Binding-site contacts:
Ligand atom O3 contacts residue ASN199 of chain 1.C at 3.0 Å (h-bond).
Ligand atom O contacts residue TYR197 of chain 1.C at 3.9 Å.
Ligand atom CA contacts residue ASP198 of chain 1.C at 3.9 Å.
Ligand atom CA contacts residue ASN199 of chain 1.C at 3.7 Å.
Ligand atom O contacts residue GLY196 of chain 1.C at 3.8 Å.
Ligand atom O contacts residue SER215 of chain 1.C at 4.3 Å.
Ligand atom C contacts residue TYR197 of chain 1.C at 4.1 Å (hydrophobic).
Ligand atom CB contacts residue ASN199 of chain 1.C at 3.3 Å.
Ligand atom CB contacts residue ILE254 of chain 1.C at 4.1 Å (hydrophobic).
Ligand atom CB contacts residue ILE250 of chain 1.C at 3.8 Å (hydrophobic).
Ligand atom O3 contacts residue ASP198 of chain 1.C at 3.2 Å (salt-bridge).
Ligand atom CA contacts residue ILE250 of chain 1.C at 4.2 Å (hydrophobic).
Ligand atom O3 contacts residue TYR197 of chain 1.C at 4.0 Å.
Ligand atom C contacts residue ASP198 of chain 1.C at 3.8 Å.
Ligand atom O3 contacts residue ILE250 of chain 1.C at 3.8 Å.
Ligand atom OXT contacts residue TYR197 of chain 1.C at 4.2 Å.
Ligand atom CA contacts residue TYR197 of chain 1.C at 4.4 Å (hydrophobic).
Ligand atom O contacts residue ASP198 of chain 1.C at 3.0 Å (salt-bridge).
Ligand atom OXT contacts residue SER215 of chain 1.C at 4.5 Å.

A small-molecule ligand and the protein it binds are described below.
Small molecule (SMILES): CC(=O)C(=O)O

Sequence of chain 1.C:
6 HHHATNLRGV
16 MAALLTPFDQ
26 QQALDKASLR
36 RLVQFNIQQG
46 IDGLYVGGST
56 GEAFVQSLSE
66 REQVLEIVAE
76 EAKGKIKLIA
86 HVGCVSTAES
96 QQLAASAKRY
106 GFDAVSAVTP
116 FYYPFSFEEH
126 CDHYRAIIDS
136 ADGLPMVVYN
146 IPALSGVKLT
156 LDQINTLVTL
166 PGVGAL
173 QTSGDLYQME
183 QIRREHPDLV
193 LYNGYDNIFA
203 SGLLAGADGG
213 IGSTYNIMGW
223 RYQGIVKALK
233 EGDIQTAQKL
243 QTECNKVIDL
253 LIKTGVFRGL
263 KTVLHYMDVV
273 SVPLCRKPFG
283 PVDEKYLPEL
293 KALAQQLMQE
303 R